This small molecule binds to this protein.
Small molecule (SMILES): Cc1cc(CCCCCCCOc2ccc(C3=N[C@@H](C)CO3)cc2)on1

Sequence of chain 26.C:
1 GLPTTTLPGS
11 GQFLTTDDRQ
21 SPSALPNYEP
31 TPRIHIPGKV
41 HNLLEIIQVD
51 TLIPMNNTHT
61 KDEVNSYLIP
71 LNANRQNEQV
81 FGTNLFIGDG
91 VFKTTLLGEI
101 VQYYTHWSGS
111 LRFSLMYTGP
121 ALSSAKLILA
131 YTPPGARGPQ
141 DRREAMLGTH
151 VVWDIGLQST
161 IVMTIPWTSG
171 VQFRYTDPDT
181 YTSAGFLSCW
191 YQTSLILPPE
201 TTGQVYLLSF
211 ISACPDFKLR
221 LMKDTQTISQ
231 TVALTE

Sequence of chain 26.A:
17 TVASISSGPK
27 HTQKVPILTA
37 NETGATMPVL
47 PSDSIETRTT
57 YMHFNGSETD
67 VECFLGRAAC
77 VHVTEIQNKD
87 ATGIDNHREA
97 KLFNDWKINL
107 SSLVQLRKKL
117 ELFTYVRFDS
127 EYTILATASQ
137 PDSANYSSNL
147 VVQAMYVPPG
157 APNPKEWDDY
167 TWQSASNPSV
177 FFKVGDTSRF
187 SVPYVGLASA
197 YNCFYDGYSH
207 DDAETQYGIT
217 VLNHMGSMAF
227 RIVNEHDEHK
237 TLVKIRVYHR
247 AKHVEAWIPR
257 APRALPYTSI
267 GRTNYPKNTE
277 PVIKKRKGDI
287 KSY

Binding-site contacts:
Ligand atom C4A contacts residue ASN219 of chain 26.A at 3.5 Å.
Ligand atom O1 contacts residue TYR152 of chain 26.A at 3.9 Å.
Ligand atom O1B contacts residue MET221 of chain 26.A at 3.4 Å.
Ligand atom C3B contacts residue MET221 of chain 26.A at 3.8 Å (hydrophobic).
Ligand atom C7C contacts residue TYR197 of chain 26.A at 3.8 Å (hydrophobic).
Ligand atom C6B contacts residue LEU106 of chain 26.A at 3.9 Å (hydrophobic).
Ligand atom N3A contacts residue ASN219 of chain 26.A at 3.0 Å (h-bond).
Ligand atom C6B contacts residue TYR197 of chain 26.A at 3.6 Å (hydrophobic).
Ligand atom C6C contacts residue VAL191 of chain 26.A at 3.2 Å (hydrophobic).
Ligand atom C7C contacts residue TYR128 of chain 26.A at 3.6 Å (hydrophobic).
Ligand atom C5 contacts residue TYR152 of chain 26.A at 3.8 Å (hydrophobic).
Ligand atom C5C contacts residue ILE104 of chain 26.A at 3.8 Å (hydrophobic).
Ligand atom C31 contacts residue PRO174 of chain 26.A at 3.4 Å (hydrophobic).
Ligand atom C4C contacts residue TYR152 of chain 26.A at 3.8 Å (hydrophobic).
Ligand atom C6C contacts residue MET221 of chain 26.A at 3.7 Å (hydrophobic).
Ligand atom O1 contacts residue VAL188 of chain 26.A at 3.8 Å.
Ligand atom N2 contacts residue PHE186 of chain 26.A at 3.7 Å.
Ligand atom C4 contacts residue PHE186 of chain 26.A at 3.6 Å (hydrophobic).
Ligand atom C31 contacts residue VAL176 of chain 26.A at 3.3 Å (hydrophobic).
Ligand atom C4B contacts residue LEU106 of chain 26.A at 3.7 Å (hydrophobic).
Ligand atom O1 contacts residue ALA24 of chain 26.C at 3.6 Å.
Ligand atom C2B contacts residue MET221 of chain 26.A at 3.5 Å (hydrophobic).
Ligand atom C5 contacts residue PHE186 of chain 26.A at 3.5 Å (hydrophobic).
Ligand atom C5B contacts residue LEU106 of chain 26.A at 3.5 Å (hydrophobic).
Ligand atom C4 contacts residue MET224 of chain 26.A at 3.8 Å (hydrophobic).
Ligand atom C5C contacts residue TYR128 of chain 26.A at 3.5 Å (hydrophobic).
Ligand atom O1B contacts residue TYR128 of chain 26.A at 3.9 Å.
Ligand atom O1 contacts residue PHE186 of chain 26.A at 3.5 Å.
Ligand atom CM1 contacts residue SER107 of chain 26.A at 3.9 Å.
Ligand atom C3 contacts residue PHE186 of chain 26.A at 3.8 Å (hydrophobic).
Ligand atom C5B contacts residue TYR197 of chain 26.A at 3.7 Å (hydrophobic).
Ligand atom C3 contacts residue PRO174 of chain 26.A at 3.8 Å (hydrophobic).
Ligand atom C31 contacts residue ALA150 of chain 26.A at 3.5 Å (hydrophobic).
Ligand atom C4 contacts residue TYR152 of chain 26.A at 3.9 Å (hydrophobic).
Ligand atom N2 contacts residue ALA24 of chain 26.C at 3.4 Å.
Ligand atom C2C contacts residue VAL188 of chain 26.A at 3.2 Å (hydrophobic).
Ligand atom C3C contacts residue VAL188 of chain 26.A at 3.3 Å (hydrophobic).
Ligand atom C1B contacts residue MET221 of chain 26.A at 3.8 Å (hydrophobic).
Ligand atom C31 contacts residue SER175 of chain 26.A at 3.6 Å.
Ligand atom C3C contacts residue TYR128 of chain 26.A at 3.9 Å (hydrophobic).